Sequence of chain 1.D:
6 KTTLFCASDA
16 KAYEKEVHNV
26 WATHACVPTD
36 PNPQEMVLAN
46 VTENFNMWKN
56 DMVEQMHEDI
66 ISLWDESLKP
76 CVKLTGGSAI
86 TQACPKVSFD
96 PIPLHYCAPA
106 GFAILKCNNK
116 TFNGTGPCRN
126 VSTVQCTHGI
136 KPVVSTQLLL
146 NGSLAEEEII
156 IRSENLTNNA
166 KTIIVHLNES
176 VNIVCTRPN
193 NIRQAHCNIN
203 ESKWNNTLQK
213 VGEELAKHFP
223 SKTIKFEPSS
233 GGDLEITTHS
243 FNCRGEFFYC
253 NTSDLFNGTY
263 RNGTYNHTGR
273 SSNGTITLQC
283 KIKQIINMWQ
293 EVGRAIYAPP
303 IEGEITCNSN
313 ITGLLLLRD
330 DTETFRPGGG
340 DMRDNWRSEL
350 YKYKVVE

A protein and the small-molecule ligand that binds it are described below.
Small molecule (SMILES): CC(=O)N[C@@H]1[C@@H](O)[C@H](O)[C@@H](CO)O[C@H]1O

Binding-site contacts:
Ligand atom C2 contacts residue THR120 of chain 1.D at 4.4 Å.
Ligand atom C7 contacts residue LEU161 of chain 1.D at 4.4 Å (hydrophobic).
Ligand atom C4 contacts residue ASN118 of chain 1.D at 4.2 Å.
Ligand atom O5 contacts residue THR120 of chain 1.D at 3.9 Å.
Ligand atom O5 contacts residue ASN118 of chain 1.D at 2.4 Å (h-bond).
Ligand atom C8 contacts residue ASN118 of chain 1.D at 4.2 Å.
Ligand atom C6 contacts residue THR120 of chain 1.D at 4.3 Å.
Ligand atom O6 contacts residue PRO122 of chain 1.D at 3.9 Å.
Ligand atom N2 contacts residue SER158 of chain 1.D at 4.5 Å.
Ligand atom O7 contacts residue HIS220 of chain 1.D at 3.4 Å (h-bond).
Ligand atom O6 contacts residue GLY121 of chain 1.D at 4.0 Å.
Ligand atom C5 contacts residue ASN118 of chain 1.D at 3.7 Å.
Ligand atom C8 contacts residue SER158 of chain 1.D at 3.7 Å.
Ligand atom C8 contacts residue ILE156 of chain 1.D at 3.8 Å (hydrophobic).
Ligand atom C5 contacts residue THR120 of chain 1.D at 3.8 Å.
Ligand atom C1 contacts residue THR120 of chain 1.D at 3.7 Å.
Ligand atom O7 contacts residue ILE156 of chain 1.D at 4.1 Å.
Ligand atom C1 contacts residue ASN118 of chain 1.D at 1.4 Å.
Ligand atom C2 contacts residue ASN118 of chain 1.D at 2.4 Å.
Ligand atom O7 contacts residue ASN118 of chain 1.D at 3.0 Å (h-bond).
Ligand atom C8 contacts residue LEU161 of chain 1.D at 3.7 Å (hydrophobic).
Ligand atom C3 contacts residue ASN118 of chain 1.D at 3.8 Å.
Ligand atom C7 contacts residue ILE156 of chain 1.D at 4.3 Å (hydrophobic).
Ligand atom N2 contacts residue ASN118 of chain 1.D at 2.8 Å (h-bond).
Ligand atom C8 contacts residue ARG157 of chain 1.D at 4.4 Å.
Ligand atom C3 contacts residue THR120 of chain 1.D at 4.2 Å.
Ligand atom C4 contacts residue THR120 of chain 1.D at 4.5 Å.
Ligand atom C7 contacts residue HIS220 of chain 1.D at 4.4 Å.
Ligand atom C7 contacts residue ASN118 of chain 1.D at 3.1 Å.
Ligand atom O6 contacts residue THR120 of chain 1.D at 3.4 Å (h-bond).